Sequence of chain 2.B:
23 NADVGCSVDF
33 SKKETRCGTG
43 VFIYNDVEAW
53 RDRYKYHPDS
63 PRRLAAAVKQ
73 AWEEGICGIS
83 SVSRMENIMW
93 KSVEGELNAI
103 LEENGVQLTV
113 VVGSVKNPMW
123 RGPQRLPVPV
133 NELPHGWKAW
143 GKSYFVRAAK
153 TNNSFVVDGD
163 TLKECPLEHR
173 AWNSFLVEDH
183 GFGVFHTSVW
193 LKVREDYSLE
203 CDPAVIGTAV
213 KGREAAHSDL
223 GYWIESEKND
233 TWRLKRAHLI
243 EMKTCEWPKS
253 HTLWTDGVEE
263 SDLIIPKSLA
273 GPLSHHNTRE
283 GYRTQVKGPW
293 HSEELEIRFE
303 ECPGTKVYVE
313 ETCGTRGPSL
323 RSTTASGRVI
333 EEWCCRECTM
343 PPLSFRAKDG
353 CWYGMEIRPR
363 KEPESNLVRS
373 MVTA

This protein binds this small molecule.
Small molecule (SMILES): CC(=O)N[C@@H]1[C@@H](O)[C@H](O)[C@@H](CO)O[C@H]1O

Binding-site contacts:
Ligand atom O7 contacts residue ASP232 of chain 2.B at 4.2 Å.
Ligand atom C5 contacts residue ARG235 of chain 2.B at 4.3 Å.
Ligand atom O6 contacts residue ARG281 of chain 2.B at 4.5 Å.
Ligand atom C8 contacts residue LYS230 of chain 2.B at 4.5 Å.
Ligand atom C1 contacts residue ARG235 of chain 2.B at 3.8 Å.
Ligand atom C5 contacts residue ASN231 of chain 2.B at 3.6 Å.
Ligand atom C7 contacts residue ASN231 of chain 2.B at 3.4 Å.
Ligand atom O5 contacts residue ARG235 of chain 2.B at 3.1 Å (salt-bridge).
Ligand atom O6 contacts residue PRO343 of chain 2.B at 4.1 Å.
Ligand atom O6 contacts residue ARG235 of chain 2.B at 3.2 Å (salt-bridge).
Ligand atom O7 contacts residue ASN231 of chain 2.B at 4.3 Å.
Ligand atom C4 contacts residue ASN231 of chain 2.B at 4.2 Å.
Ligand atom N2 contacts residue ASN231 of chain 2.B at 3.0 Å (h-bond).
Ligand atom C2 contacts residue ASN231 of chain 2.B at 2.5 Å.
Ligand atom O5 contacts residue ASN231 of chain 2.B at 2.3 Å (h-bond).
Ligand atom C8 contacts residue ASN231 of chain 2.B at 3.4 Å.
Ligand atom C6 contacts residue ARG235 of chain 2.B at 4.3 Å.
Ligand atom C1 contacts residue ASN231 of chain 2.B at 1.4 Å.
Ligand atom C3 contacts residue ASN231 of chain 2.B at 3.8 Å.